Sequence of chain 52.B:
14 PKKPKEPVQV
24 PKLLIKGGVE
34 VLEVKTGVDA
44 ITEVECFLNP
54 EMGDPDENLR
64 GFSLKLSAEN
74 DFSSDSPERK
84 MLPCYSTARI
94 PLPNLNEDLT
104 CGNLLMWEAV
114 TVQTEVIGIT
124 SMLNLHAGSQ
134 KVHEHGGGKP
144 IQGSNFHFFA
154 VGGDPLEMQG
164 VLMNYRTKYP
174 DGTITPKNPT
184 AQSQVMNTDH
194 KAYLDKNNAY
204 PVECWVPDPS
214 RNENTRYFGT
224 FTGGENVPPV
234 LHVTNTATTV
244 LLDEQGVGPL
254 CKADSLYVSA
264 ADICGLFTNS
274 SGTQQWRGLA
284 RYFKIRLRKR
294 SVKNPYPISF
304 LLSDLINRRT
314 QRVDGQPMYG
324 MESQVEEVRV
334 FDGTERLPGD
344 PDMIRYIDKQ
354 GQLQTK

Binding-site contacts:
Ligand atom C1 contacts residue SER274 of chain 52.B at 3.7 Å.
Ligand atom O7 contacts residue LEU62 of chain 52.B at 3.8 Å.
Ligand atom C4 contacts residue ASN272 of chain 52.B at 4.1 Å.
Ligand atom C11 contacts residue PHE270 of chain 52.B at 3.8 Å (hydrophobic).
Ligand atom O10 contacts residue LEU62 of chain 52.B at 4.0 Å.
Ligand atom C10 contacts residue PHE75 of chain 52.C at 3.1 Å (hydrophobic).
Ligand atom C9 contacts residue LYS68 of chain 52.B at 3.8 Å.
Ligand atom O8 contacts residue GLN278 of chain 52.B at 3.5 Å (h-bond).
Ligand atom O8 contacts residue LYS68 of chain 52.B at 3.4 Å.
Ligand atom C9 contacts residue LEU67 of chain 52.B at 4.1 Å (hydrophobic).
Ligand atom O1A contacts residue LYS68 of chain 52.B at 2.9 Å.
Ligand atom C9 contacts residue GLN278 of chain 52.B at 3.2 Å.
Ligand atom C1 contacts residue ASN272 of chain 52.B at 3.8 Å.
Ligand atom O9 contacts residue LEU67 of chain 52.B at 3.3 Å.
Ligand atom C11 contacts residue ASN272 of chain 52.B at 3.6 Å.
Ligand atom O1A contacts residue SER274 of chain 52.B at 2.6 Å (h-bond).
Ligand atom C11 contacts residue THR276 of chain 52.B at 3.3 Å.
Ligand atom C11 contacts residue GLN278 of chain 52.B at 3.5 Å.
Ligand atom C1 contacts residue LYS68 of chain 52.B at 3.7 Å.
Ligand atom N5 contacts residue ASN272 of chain 52.B at 3.2 Å (h-bond).
Ligand atom N5 contacts residue GLN278 of chain 52.B at 3.9 Å.
Ligand atom C5 contacts residue ASN272 of chain 52.B at 4.1 Å.
Ligand atom O1B contacts residue ASN272 of chain 52.B at 3.4 Å (h-bond).
Ligand atom C10 contacts residue GLN278 of chain 52.B at 4.0 Å.
Ligand atom O1B contacts residue LYS68 of chain 52.B at 3.9 Å.
Ligand atom C10 contacts residue ASN272 of chain 52.B at 4.0 Å.
Ligand atom O8 contacts residue ASN272 of chain 52.B at 3.5 Å (h-bond).
Ligand atom C8 contacts residue GLN278 of chain 52.B at 3.6 Å.
Ligand atom C7 contacts residue GLN278 of chain 52.B at 3.8 Å.
Ligand atom O10 contacts residue PHE75 of chain 52.C at 3.0 Å.
Ligand atom O1B contacts residue THR276 of chain 52.B at 3.7 Å.
Ligand atom C11 contacts residue PHE75 of chain 52.C at 2.3 Å (hydrophobic).
Ligand atom C11 contacts residue HIS138 of chain 52.A at 3.5 Å.
Ligand atom O1B contacts residue SER274 of chain 52.B at 4.1 Å.
Ligand atom C11 contacts residue SER274 of chain 52.B at 4.0 Å.
Ligand atom C11 contacts residue PHE65 of chain 52.B at 3.8 Å (hydrophobic).
Ligand atom C11 contacts residue LEU62 of chain 52.B at 4.1 Å (hydrophobic).
Ligand atom O9 contacts residue LYS68 of chain 52.B at 2.9 Å (salt-bridge).
Ligand atom O9 contacts residue GLN278 of chain 52.B at 4.0 Å.
Ligand atom C6 contacts residue ASN272 of chain 52.B at 3.6 Å.

Sequence of chain 52.A:
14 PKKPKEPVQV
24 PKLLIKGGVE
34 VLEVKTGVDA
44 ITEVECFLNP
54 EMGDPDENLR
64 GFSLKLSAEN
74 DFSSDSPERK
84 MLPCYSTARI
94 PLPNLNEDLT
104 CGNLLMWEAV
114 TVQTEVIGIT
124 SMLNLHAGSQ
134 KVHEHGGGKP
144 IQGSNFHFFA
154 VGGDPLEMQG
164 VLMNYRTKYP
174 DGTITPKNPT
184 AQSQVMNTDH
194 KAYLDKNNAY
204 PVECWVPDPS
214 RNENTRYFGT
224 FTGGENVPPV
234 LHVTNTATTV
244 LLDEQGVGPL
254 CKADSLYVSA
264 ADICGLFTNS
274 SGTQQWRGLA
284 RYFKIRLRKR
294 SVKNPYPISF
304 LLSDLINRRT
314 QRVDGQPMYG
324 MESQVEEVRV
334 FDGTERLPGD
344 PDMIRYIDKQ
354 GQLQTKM

Sequence of chain 52.C:
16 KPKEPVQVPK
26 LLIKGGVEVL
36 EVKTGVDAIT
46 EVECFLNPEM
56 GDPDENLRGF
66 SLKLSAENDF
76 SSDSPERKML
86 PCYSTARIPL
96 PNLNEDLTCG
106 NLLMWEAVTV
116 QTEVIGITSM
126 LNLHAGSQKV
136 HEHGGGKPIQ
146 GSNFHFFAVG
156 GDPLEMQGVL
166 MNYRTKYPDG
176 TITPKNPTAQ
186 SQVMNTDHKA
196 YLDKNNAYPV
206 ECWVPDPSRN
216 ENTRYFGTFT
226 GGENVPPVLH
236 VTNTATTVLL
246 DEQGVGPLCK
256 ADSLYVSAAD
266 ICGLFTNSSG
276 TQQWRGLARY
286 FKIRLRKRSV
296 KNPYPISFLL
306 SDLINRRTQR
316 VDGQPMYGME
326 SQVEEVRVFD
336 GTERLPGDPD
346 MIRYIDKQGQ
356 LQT

This small molecule binds to this protein.
Small molecule (SMILES): CC(=O)N[C@H]1[C@H]([C@H](O)[C@H](O)CO)O[C@@](O[C@H](CO)[C@@H](O)[C@@H]2O[C@@H](C(=O)O)C[C@H](O)[C@H]2NC(C)=O)(C(=O)O)C[C@@H]1O